Sequence of chain 1.C:
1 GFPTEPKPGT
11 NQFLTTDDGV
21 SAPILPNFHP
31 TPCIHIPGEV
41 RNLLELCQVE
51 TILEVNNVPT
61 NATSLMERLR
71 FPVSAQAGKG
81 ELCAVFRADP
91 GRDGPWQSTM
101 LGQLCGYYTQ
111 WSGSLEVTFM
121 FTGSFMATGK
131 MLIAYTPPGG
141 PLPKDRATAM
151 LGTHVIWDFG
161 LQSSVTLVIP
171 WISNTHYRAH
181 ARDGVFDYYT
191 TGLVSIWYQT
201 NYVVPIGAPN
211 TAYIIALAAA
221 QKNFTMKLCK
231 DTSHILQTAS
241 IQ

This protein binds this small molecule.
Small molecule (SMILES): Cc1cc(CCCCCCCOc2ccc(C3=NCCO3)cc2)on1

Sequence of chain 5.C:
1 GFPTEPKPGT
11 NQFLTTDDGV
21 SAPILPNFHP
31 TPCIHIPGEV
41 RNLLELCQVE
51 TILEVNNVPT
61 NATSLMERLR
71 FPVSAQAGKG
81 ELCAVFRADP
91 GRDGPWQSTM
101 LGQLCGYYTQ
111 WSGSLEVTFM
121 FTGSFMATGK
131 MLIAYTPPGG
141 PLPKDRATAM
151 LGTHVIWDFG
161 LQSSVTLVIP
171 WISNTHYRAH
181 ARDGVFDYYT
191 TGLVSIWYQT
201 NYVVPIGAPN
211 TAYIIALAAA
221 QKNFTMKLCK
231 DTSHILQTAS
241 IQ

Sequence of chain 5.A:
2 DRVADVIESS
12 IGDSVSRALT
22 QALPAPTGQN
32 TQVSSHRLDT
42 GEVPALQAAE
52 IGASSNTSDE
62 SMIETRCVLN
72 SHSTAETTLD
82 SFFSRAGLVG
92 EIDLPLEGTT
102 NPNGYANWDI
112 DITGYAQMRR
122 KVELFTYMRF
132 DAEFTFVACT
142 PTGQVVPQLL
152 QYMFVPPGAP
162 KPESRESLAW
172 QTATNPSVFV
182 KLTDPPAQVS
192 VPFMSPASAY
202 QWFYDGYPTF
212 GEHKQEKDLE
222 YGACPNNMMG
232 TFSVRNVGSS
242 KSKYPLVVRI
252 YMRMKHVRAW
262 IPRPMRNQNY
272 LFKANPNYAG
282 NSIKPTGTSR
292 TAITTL

Binding-site contacts:
Ligand atom O1 contacts residue PHE233 of chain 5.A at 3.1 Å.
Ligand atom O1 contacts residue PHE155 of chain 5.A at 3.4 Å.
Ligand atom C31 contacts residue PRO177 of chain 5.A at 3.9 Å (hydrophobic).
Ligand atom O1A contacts residue TRP203 of chain 5.A at 3.3 Å.
Ligand atom C3B contacts residue ASN228 of chain 5.A at 4.0 Å.
Ligand atom C3C contacts residue PHE135 of chain 5.A at 3.8 Å (hydrophobic).
Ligand atom C5C contacts residue ILE111 of chain 5.A at 3.8 Å (hydrophobic).
Ligand atom C5A contacts residue ASN228 of chain 5.A at 4.0 Å.
Ligand atom C31 contacts residue VAL179 of chain 5.A at 3.3 Å (hydrophobic).
Ligand atom N2 contacts residue PHE233 of chain 5.A at 3.7 Å.
Ligand atom N2 contacts residue PHE155 of chain 5.A at 3.5 Å.
Ligand atom O1A contacts residue ASN228 of chain 5.A at 3.7 Å.
Ligand atom C31 contacts residue ILE24 of chain 5.C at 3.6 Å (hydrophobic).
Ligand atom C2B contacts residue TYR201 of chain 5.A at 3.5 Å (hydrophobic).
Ligand atom C4A contacts residue THR114 of chain 5.A at 3.5 Å.
Ligand atom N3A contacts residue ILE113 of chain 5.A at 3.8 Å.
Ligand atom C5B contacts residue ASP112 of chain 5.A at 4.0 Å.
Ligand atom C4 contacts residue ILE24 of chain 5.C at 4.0 Å (hydrophobic).
Ligand atom C5C contacts residue PHE135 of chain 5.A at 3.5 Å (hydrophobic).
Ligand atom C4B contacts residue ILE113 of chain 5.A at 4.0 Å (hydrophobic).
Ligand atom O1B contacts residue TYR201 of chain 5.A at 3.4 Å.
Ligand atom C2A contacts residue ASP112 of chain 5.A at 3.8 Å.
Ligand atom C3B contacts residue TRP203 of chain 5.A at 3.1 Å (hydrophobic).
Ligand atom C4B contacts residue TRP203 of chain 5.A at 3.5 Å (hydrophobic).
Ligand atom C4C contacts residue VAL192 of chain 5.A at 3.5 Å (hydrophobic).
Ligand atom C2A contacts residue TRP203 of chain 5.A at 3.6 Å (hydrophobic).
Ligand atom N3A contacts residue ASP112 of chain 5.A at 2.5 Å (salt-bridge).
Ligand atom C5B contacts residue ILE111 of chain 5.A at 3.9 Å (hydrophobic).
Ligand atom C5B contacts residue ILE113 of chain 5.A at 3.5 Å (hydrophobic).
Ligand atom N3A contacts residue THR114 of chain 5.A at 4.0 Å.
Ligand atom C5 contacts residue PHE155 of chain 5.A at 3.9 Å (hydrophobic).
Ligand atom C5 contacts residue PHE233 of chain 5.A at 4.0 Å (hydrophobic).
Ligand atom C4A contacts residue ASP112 of chain 5.A at 2.6 Å.
Ligand atom C5A contacts residue ASP112 of chain 5.A at 4.0 Å.
Ligand atom C6C contacts residue TYR201 of chain 5.A at 3.9 Å (hydrophobic).
Ligand atom C2C contacts residue VAL192 of chain 5.A at 3.7 Å (hydrophobic).
Ligand atom C2B contacts residue TRP203 of chain 5.A at 4.0 Å (hydrophobic).
Ligand atom C2C contacts residue PHE155 of chain 5.A at 3.9 Å (hydrophobic).
Ligand atom C4C contacts residue PHE135 of chain 5.A at 3.8 Å (hydrophobic).
Ligand atom C6B contacts residue ILE113 of chain 5.A at 4.0 Å (hydrophobic).